Sequence of chain 3.A:
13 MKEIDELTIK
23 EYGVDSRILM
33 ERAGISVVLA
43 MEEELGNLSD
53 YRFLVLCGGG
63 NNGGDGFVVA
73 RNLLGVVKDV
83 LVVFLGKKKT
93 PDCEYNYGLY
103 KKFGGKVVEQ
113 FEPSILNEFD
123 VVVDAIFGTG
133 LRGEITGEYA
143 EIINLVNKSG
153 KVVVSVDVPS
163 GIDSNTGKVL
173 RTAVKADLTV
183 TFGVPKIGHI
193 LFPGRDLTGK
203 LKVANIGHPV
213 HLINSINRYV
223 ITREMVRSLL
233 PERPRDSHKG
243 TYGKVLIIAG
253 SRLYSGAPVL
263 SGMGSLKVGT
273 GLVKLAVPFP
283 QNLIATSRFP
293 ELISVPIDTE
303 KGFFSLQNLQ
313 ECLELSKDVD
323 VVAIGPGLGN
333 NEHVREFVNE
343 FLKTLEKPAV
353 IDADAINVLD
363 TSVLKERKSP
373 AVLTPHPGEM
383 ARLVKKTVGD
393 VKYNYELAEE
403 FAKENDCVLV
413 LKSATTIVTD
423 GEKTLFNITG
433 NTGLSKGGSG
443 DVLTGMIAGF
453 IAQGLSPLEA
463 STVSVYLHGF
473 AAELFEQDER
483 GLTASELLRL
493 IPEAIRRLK

Binding-site contacts:
Ligand atom CA contacts residue VAL205 of chain 3.A at 3.3 Å (hydrophobic).
Ligand atom CZ contacts residue SER38 of chain 3.A at 3.4 Å.
Ligand atom C contacts residue GLU44 of chain 7.A at 3.2 Å.
Ligand atom O contacts residue ASN207 of chain 3.A at 2.8 Å (h-bond).
Ligand atom O contacts residue VAL205 of chain 3.A at 2.9 Å (h-bond).
Ligand atom CE1 contacts residue SER38 of chain 3.A at 3.8 Å.
Ligand atom CB contacts residue GLU44 of chain 7.A at 3.1 Å.
Ligand atom CZ2 contacts residue ASN207 of chain 3.A at 3.6 Å.
Ligand atom CA contacts residue GLU44 of chain 7.A at 3.4 Å.
Ligand atom CE2 contacts residue VAL40 of chain 7.A at 3.7 Å (hydrophobic).
Ligand atom N contacts residue VAL205 of chain 3.A at 2.8 Å (h-bond).
Ligand atom CH2 contacts residue ILE37 of chain 7.A at 3.7 Å (hydrophobic).
Ligand atom CZ2 contacts residue ARG34 of chain 3.A at 3.6 Å.
Ligand atom CD2 contacts residue LEU41 of chain 3.A at 3.6 Å (hydrophobic).
Ligand atom CD2 contacts residue VAL40 of chain 7.A at 3.6 Å (hydrophobic).
Ligand atom N contacts residue GLU44 of chain 7.A at 2.9 Å (salt-bridge).
Ligand atom O contacts residue VAL205 of chain 3.A at 3.5 Å (h-bond).
Ligand atom CD1 contacts residue ASN74 of chain 7.A at 3.7 Å.
Ligand atom O contacts residue ALA206 of chain 3.A at 3.2 Å.
Ligand atom O contacts residue LYS204 of chain 3.A at 3.8 Å.
Ligand atom CE1 contacts residue ALA206 of chain 3.A at 3.8 Å (hydrophobic).
Ligand atom CZ2 contacts residue ASN74 of chain 7.A at 3.5 Å.
Ligand atom C contacts residue ASN49 of chain 7.A at 3.5 Å.
Ligand atom CA contacts residue GLU44 of chain 7.A at 3.7 Å.
Ligand atom CD1 contacts residue ASN207 of chain 3.A at 3.5 Å.
Ligand atom C contacts residue VAL205 of chain 3.A at 3.5 Å (hydrophobic).
Ligand atom CE2 contacts residue GLU45 of chain 3.A at 3.8 Å.
Ligand atom CZ contacts residue ALA42 of chain 3.A at 3.6 Å (hydrophobic).
Ligand atom CD2 contacts residue GLU45 of chain 3.A at 3.6 Å.
Ligand atom NE1 contacts residue ASN207 of chain 3.A at 3.5 Å (h-bond).
Ligand atom O contacts residue ASN207 of chain 3.A at 3.1 Å (h-bond).
Ligand atom CA contacts residue ASN49 of chain 7.A at 3.8 Å.
Ligand atom CG contacts residue VAL40 of chain 7.A at 3.7 Å (hydrophobic).
Ligand atom O contacts residue ASN49 of chain 7.A at 2.8 Å (h-bond).
Ligand atom C contacts residue GLU44 of chain 7.A at 3.8 Å.
Ligand atom NE1 contacts residue ASN74 of chain 7.A at 2.9 Å (h-bond).
Ligand atom CE2 contacts residue ASN207 of chain 3.A at 3.5 Å.
Ligand atom N contacts residue GLU44 of chain 7.A at 3.0 Å (salt-bridge).
Ligand atom CH2 contacts residue ARG34 of chain 3.A at 3.4 Å.
Ligand atom CB contacts residue GLU44 of chain 7.A at 3.5 Å.

Sequence of chain 7.A:
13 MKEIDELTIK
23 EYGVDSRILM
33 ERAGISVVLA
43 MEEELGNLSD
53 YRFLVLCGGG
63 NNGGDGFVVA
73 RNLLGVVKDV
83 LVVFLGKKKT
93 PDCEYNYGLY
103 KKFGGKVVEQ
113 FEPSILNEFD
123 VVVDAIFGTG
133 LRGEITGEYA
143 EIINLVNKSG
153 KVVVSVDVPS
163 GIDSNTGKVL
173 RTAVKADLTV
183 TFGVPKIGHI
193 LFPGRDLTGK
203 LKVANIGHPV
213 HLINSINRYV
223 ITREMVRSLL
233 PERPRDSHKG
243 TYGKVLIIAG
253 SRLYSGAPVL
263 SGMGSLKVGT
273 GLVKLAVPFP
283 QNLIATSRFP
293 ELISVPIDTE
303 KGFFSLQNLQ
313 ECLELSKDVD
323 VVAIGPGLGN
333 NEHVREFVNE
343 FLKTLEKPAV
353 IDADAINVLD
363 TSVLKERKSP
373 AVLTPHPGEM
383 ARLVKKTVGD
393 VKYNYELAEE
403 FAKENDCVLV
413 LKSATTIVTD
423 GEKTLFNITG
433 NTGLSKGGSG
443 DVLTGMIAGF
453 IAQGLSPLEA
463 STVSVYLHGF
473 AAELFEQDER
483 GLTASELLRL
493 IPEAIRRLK

A small-molecule ligand and the protein it binds are described below.
Small molecule (SMILES): CC(C)C[C@H](NC(=O)[C@H](CC1=CN=C2C=CC=CC12)NC(=O)[C@H](C)NC(=O)[C@@H]1CCCN1C(=O)[C@H](C)N)C(=O)N[C@@H](Cc1ccccc1)C(=O)N[C@@H](CCC(=O)O)C(=O)N[C@@H](C)C=O